This protein binds this small molecule.
Small molecule (SMILES): CC(=O)c1cccc(N[C@H]2[C@H](N)[C@@](NC(=O)N(C)C)([C@H](C)O)[C@@](C)(O)[C@@]2(O)COC(=O)c2c(C)cccc2O)c1

Binding-site contacts:
Ligand atom O21 contacts residue U2 of chain 1.V at 3.8 Å.
Ligand atom C28 contacts residue U2 of chain 1.V at 4.2 Å.
Ligand atom O39 contacts residue C1 of chain 1.V at 2.9 Å (h-bond).
Ligand atom O39 contacts residue GLY80 of chain 1.G at 4.5 Å.
Ligand atom C38 contacts residue U2 of chain 1.V at 3.6 Å.
Ligand atom C24 contacts residue U2 of chain 1.V at 4.2 Å.
Ligand atom C32 contacts residue C1 of chain 1.V at 3.4 Å.
Ligand atom O21 contacts residue U3 of chain 1.V at 3.8 Å.
Ligand atom O19 contacts residue U2 of chain 1.V at 3.6 Å (h-bond).
Ligand atom C15 contacts residue U2 of chain 1.V at 4.5 Å.
Ligand atom C18 contacts residue U2 of chain 1.V at 3.9 Å.
Ligand atom C38 contacts residue C1 of chain 1.V at 3.8 Å.
Ligand atom O39 contacts residue GLY81 of chain 1.G at 3.5 Å.
Ligand atom C32 contacts residue U2 of chain 1.V at 4.0 Å.
Ligand atom C28 contacts residue C1 of chain 1.V at 4.2 Å.

Sequence of chain 1.G:
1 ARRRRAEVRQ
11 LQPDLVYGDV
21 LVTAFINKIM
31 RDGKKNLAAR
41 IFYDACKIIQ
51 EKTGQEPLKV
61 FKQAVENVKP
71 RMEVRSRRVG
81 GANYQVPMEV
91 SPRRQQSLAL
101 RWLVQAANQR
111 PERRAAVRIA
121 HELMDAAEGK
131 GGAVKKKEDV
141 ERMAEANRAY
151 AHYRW